Binding-site contacts:
Ligand atom C7 contacts residue ASN1134 of chain 1.D at 3.2 Å.
Ligand atom C4 contacts residue ASN1134 of chain 1.D at 4.2 Å.
Ligand atom C3 contacts residue ASN1134 of chain 1.D at 3.8 Å.
Ligand atom O5 contacts residue ASN1134 of chain 1.D at 2.4 Å (h-bond).
Ligand atom C2 contacts residue ASN1134 of chain 1.D at 2.4 Å.
Ligand atom N2 contacts residue ASN1134 of chain 1.D at 2.8 Å (h-bond).
Ligand atom C8 contacts residue ASN1134 of chain 1.D at 3.3 Å.
Ligand atom C1 contacts residue ASN1134 of chain 1.D at 1.4 Å.
Ligand atom C5 contacts residue ASN1134 of chain 1.D at 3.7 Å.
Ligand atom O7 contacts residue ASN1134 of chain 1.D at 4.2 Å.

Sequence of chain 1.D:
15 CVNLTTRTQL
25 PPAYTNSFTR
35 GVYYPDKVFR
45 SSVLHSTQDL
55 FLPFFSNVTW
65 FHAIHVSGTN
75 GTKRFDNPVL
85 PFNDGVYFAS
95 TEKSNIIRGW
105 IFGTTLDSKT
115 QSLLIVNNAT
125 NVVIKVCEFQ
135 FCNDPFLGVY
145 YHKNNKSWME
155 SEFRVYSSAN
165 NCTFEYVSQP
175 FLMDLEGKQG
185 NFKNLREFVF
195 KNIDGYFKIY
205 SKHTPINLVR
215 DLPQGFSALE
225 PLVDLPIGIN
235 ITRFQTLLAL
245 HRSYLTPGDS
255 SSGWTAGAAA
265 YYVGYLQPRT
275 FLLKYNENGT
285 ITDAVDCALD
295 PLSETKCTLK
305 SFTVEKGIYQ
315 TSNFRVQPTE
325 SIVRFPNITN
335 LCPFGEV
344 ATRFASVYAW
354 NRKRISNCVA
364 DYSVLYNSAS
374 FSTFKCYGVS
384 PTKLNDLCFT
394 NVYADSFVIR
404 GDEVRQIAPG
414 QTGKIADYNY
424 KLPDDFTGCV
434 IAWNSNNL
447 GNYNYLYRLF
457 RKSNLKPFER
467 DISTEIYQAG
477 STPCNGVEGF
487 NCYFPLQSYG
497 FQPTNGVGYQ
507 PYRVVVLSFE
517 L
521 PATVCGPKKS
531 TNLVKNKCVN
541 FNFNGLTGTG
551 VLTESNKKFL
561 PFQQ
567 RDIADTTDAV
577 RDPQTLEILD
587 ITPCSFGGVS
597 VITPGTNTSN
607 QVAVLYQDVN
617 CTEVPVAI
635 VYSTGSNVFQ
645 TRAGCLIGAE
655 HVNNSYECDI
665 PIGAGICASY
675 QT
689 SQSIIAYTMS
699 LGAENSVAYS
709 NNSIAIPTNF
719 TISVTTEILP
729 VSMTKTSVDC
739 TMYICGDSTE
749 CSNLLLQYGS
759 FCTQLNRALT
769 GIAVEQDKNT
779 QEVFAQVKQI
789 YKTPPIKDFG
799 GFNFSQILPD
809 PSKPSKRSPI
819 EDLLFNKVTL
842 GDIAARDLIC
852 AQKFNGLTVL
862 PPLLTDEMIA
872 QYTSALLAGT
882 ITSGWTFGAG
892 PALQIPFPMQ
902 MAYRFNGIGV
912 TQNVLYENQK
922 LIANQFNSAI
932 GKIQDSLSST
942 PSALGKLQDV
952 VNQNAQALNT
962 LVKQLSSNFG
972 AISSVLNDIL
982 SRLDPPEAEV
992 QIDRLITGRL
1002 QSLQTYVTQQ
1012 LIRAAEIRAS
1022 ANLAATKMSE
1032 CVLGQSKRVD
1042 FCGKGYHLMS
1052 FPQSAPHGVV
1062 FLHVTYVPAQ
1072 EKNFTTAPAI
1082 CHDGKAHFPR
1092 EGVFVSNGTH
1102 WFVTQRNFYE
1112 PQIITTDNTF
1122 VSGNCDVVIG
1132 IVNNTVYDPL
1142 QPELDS

The protein below binds the small molecule below.
Small molecule (SMILES): CC(=O)N[C@@H]1[C@@H](O)[C@H](O)[C@@H](CO)O[C@H]1O